The small molecule below binds the protein below.
Small molecule (SMILES): CC(=O)N1C[C@H](C(=O)Nc2ccc(C)cc2C)[C@@H](c2nnc(C3CC(CC(C)C)C3)n2C2CC2)C1

Binding-site contacts:
Ligand atom C20 contacts residue VAL116 of chain 1.E at 3.9 Å (hydrophobic).
Ligand atom C17 contacts residue MET105 of chain 1.E at 3.9 Å (hydrophobic).
Ligand atom C25 contacts residue ALA108 of chain 1.E at 3.6 Å (hydrophobic).
Ligand atom C13 contacts residue PHE117 of chain 1.E at 3.8 Å (hydrophobic).
Ligand atom C16 contacts residue VAL116 of chain 1.E at 3.6 Å (hydrophobic).
Ligand atom O27 contacts residue LEU27 of chain 1.E at 3.9 Å.
Ligand atom O11 contacts residue MET105 of chain 1.E at 3.4 Å.
Ligand atom C17 contacts residue VAL116 of chain 1.E at 3.7 Å (hydrophobic).
Ligand atom C31 contacts residue PHE118 of chain 1.E at 3.9 Å (hydrophobic).
Ligand atom N24 contacts residue PHE117 of chain 1.E at 3.7 Å.
Ligand atom O11 contacts residue ALA108 of chain 1.E at 3.7 Å.
Ligand atom N10 contacts residue PHE117 of chain 1.E at 3.0 Å (h-bond).
Ligand atom C18 contacts residue VAL116 of chain 1.E at 3.6 Å (hydrophobic).
Ligand atom C8 contacts residue ALA67 of chain 1.E at 3.4 Å (hydrophobic).
Ligand atom C8 contacts residue HIS63 of chain 1.E at 3.7 Å.
Ligand atom C15 contacts residue SER144 of chain 1.E at 3.9 Å.
Ligand atom C31 contacts residue CYS60 of chain 1.E at 3.9 Å (hydrophobic).
Ligand atom C34 contacts residue ILE137 of chain 1.E at 3.8 Å (hydrophobic).
Ligand atom O27 contacts residue GLN26 of chain 1.E at 3.8 Å.
Ligand atom C25 contacts residue PHE117 of chain 1.E at 3.7 Å (hydrophobic).
Ligand atom C9 contacts residue PHE117 of chain 1.E at 3.7 Å (hydrophobic).
Ligand atom C20 contacts residue ILE140 of chain 1.E at 3.8 Å (hydrophobic).
Ligand atom C7 contacts residue ALA67 of chain 1.E at 3.4 Å (hydrophobic).
Ligand atom C21 contacts residue PHE117 of chain 1.E at 3.5 Å (hydrophobic).
Ligand atom C13 contacts residue VAL116 of chain 1.E at 3.9 Å (hydrophobic).
Ligand atom C9 contacts residue ALA108 of chain 1.E at 3.8 Å (hydrophobic).
Ligand atom N4 contacts residue PHE118 of chain 1.E at 3.6 Å.
Ligand atom C29 contacts residue LEU64 of chain 1.E at 3.9 Å (hydrophobic).
Ligand atom C5 contacts residue HIS63 of chain 1.E at 3.7 Å.
Ligand atom C19 contacts residue VAL116 of chain 1.E at 3.7 Å (hydrophobic).
Ligand atom C15 contacts residue MET105 of chain 1.E at 3.6 Å (hydrophobic).
Ligand atom C16 contacts residue MET105 of chain 1.E at 3.7 Å (hydrophobic).
Ligand atom C20 contacts residue PHE141 of chain 1.E at 3.8 Å (hydrophobic).
Ligand atom C20 contacts residue SER144 of chain 1.E at 3.8 Å.
Ligand atom C19 contacts residue PHE117 of chain 1.E at 3.7 Å (hydrophobic).
Ligand atom C19 contacts residue PHE128 of chain 1.E at 3.8 Å (hydrophobic).
Ligand atom C14 contacts residue MET105 of chain 1.E at 3.3 Å (hydrophobic).
Ligand atom C8 contacts residue VAL101 of chain 1.E at 3.8 Å (hydrophobic).
Ligand atom C6 contacts residue MET105 of chain 1.E at 3.7 Å (hydrophobic).
Ligand atom N4 contacts residue HIS63 of chain 1.E at 3.6 Å.

Sequence of chain 1.E:
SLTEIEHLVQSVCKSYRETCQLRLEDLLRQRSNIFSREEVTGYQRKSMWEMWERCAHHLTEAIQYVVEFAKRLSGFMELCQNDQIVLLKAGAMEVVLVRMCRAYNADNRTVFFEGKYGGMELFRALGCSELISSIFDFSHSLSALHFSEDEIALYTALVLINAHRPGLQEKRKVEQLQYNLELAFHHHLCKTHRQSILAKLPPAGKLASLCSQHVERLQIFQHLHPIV